This protein binds this small molecule.
Small molecule (SMILES): CC[C@H](C)[C@H](NC(=O)[C@H](C)N)C(=O)N[C@@H](CC(C)C)C(=O)N[C@@H](C)C(=O)N[C@@H](C)C(=O)N[C@@H](CC(C)C)C(=O)N[C@@H](CC(C)C)C(=O)N[C@@H](C)C=O

Binding-site contacts:
Ligand atom N contacts residue LEU242 of chain 1.A at 4.0 Å.
Ligand atom CD1 contacts residue LEU242 of chain 1.A at 4.0 Å (hydrophobic).
Ligand atom CG contacts residue MET246 of chain 1.A at 4.0 Å (hydrophobic).
Ligand atom CD2 contacts residue LEU82 of chain 1.A at 3.9 Å (hydrophobic).
Ligand atom CA contacts residue LYS65 of chain 1.A at 3.8 Å.
Ligand atom CB contacts residue LEU242 of chain 1.A at 4.0 Å (hydrophobic).
Ligand atom N contacts residue VAL79 of chain 1.A at 4.1 Å.
Ligand atom CD2 contacts residue ILE61 of chain 1.A at 3.6 Å (hydrophobic).
Ligand atom CA contacts residue GLU245 of chain 1.A at 3.3 Å.
Ligand atom CD1 contacts residue VAL79 of chain 1.A at 3.7 Å (hydrophobic).
Ligand atom CB contacts residue VAL79 of chain 1.A at 4.0 Å (hydrophobic).
Ligand atom O contacts residue LYS65 of chain 1.A at 3.3 Å.
Ligand atom N contacts residue GLU245 of chain 1.A at 2.8 Å (salt-bridge).
Ligand atom CB contacts residue LEU75 of chain 1.A at 3.8 Å (hydrophobic).
Ligand atom C contacts residue GLU245 of chain 1.A at 3.5 Å.
Ligand atom CD1 contacts residue MET246 of chain 1.A at 3.7 Å (hydrophobic).
Ligand atom CB contacts residue GLU245 of chain 1.A at 4.0 Å.
Ligand atom CB contacts residue ILE61 of chain 1.A at 4.0 Å (hydrophobic).
Ligand atom CD2 contacts residue GLU83 of chain 1.A at 3.6 Å.
Ligand atom CG contacts residue ILE61 of chain 1.A at 3.9 Å (hydrophobic).
Ligand atom CB contacts residue MET246 of chain 1.A at 4.1 Å (hydrophobic).
Ligand atom CG1 contacts residue GLU245 of chain 1.A at 3.5 Å.
Ligand atom CD1 contacts residue LEU242 of chain 1.A at 4.0 Å (hydrophobic).
Ligand atom CD2 contacts residue GLN78 of chain 1.A at 3.8 Å.
Ligand atom CG2 contacts residue LEU242 of chain 1.A at 4.0 Å (hydrophobic).
Ligand atom C contacts residue ILE61 of chain 1.A at 4.2 Å (hydrophobic).
Ligand atom CD1 contacts residue ASP241 of chain 1.A at 3.5 Å.
Ligand atom CD2 contacts residue MET246 of chain 1.A at 3.8 Å (hydrophobic).
Ligand atom O contacts residue LYS65 of chain 1.A at 4.1 Å.
Ligand atom CB contacts residue GLU245 of chain 1.A at 3.8 Å.
Ligand atom CD1 contacts residue LEU82 of chain 1.A at 3.7 Å (hydrophobic).
Ligand atom C contacts residue LYS65 of chain 1.A at 3.8 Å.
Ligand atom CD1 contacts residue GLN78 of chain 1.A at 4.0 Å.
Ligand atom CA contacts residue VAL79 of chain 1.A at 3.9 Å (hydrophobic).
Ligand atom CD1 contacts residue GLU245 of chain 1.A at 4.0 Å.
Ligand atom CA contacts residue GLU245 of chain 1.A at 3.8 Å.
Ligand atom CD1 contacts residue ILE61 of chain 1.A at 3.6 Å (hydrophobic).
Ligand atom O contacts residue LEU75 of chain 1.A at 4.0 Å.
Ligand atom CD2 contacts residue VAL79 of chain 1.A at 3.4 Å (hydrophobic).
Ligand atom O contacts residue ILE61 of chain 1.A at 4.1 Å.

Sequence of chain 1.A:
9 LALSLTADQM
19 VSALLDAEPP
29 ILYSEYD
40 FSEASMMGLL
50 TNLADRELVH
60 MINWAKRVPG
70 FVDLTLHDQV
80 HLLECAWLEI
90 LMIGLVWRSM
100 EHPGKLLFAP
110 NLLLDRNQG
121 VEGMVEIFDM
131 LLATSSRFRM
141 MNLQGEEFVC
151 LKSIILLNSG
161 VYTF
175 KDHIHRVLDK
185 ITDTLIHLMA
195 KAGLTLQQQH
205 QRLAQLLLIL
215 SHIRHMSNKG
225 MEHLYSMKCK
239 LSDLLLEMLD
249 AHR